Binding-site contacts:
Ligand atom O5' contacts residue LYS24 of chain 1.B at 3.5 Å (salt-bridge).
Ligand atom O1G contacts residue GLY21 of chain 1.B at 3.2 Å.
Ligand atom O2B contacts residue LYS46 of chain 1.B at 3.6 Å.
Ligand atom PB contacts residue MG1 of chain 1.H at 3.1 Å.
Ligand atom PB contacts residue LYS24 of chain 1.B at 3.8 Å.
Ligand atom O2A contacts residue THR25 of chain 1.B at 3.0 Å (h-bond).
Ligand atom O5' contacts residue GLY23 of chain 1.B at 2.9 Å (h-bond).
Ligand atom O2A contacts residue GLY23 of chain 1.B at 4.2 Å.
Ligand atom O2A contacts residue LYS24 of chain 1.B at 3.4 Å (salt-bridge).
Ligand atom O5' contacts residue GLY21 of chain 1.B at 4.1 Å.
Ligand atom O5' contacts residue MG1 of chain 1.H at 4.0 Å.
Ligand atom O1A contacts residue LYS24 of chain 1.B at 2.6 Å (salt-bridge).
Ligand atom O1A contacts residue GLY23 of chain 1.B at 3.1 Å (h-bond).
Ligand atom O1A contacts residue VAL22 of chain 1.B at 3.3 Å (h-bond).
Ligand atom O2A contacts residue GLU117 of chain 1.B at 3.1 Å (salt-bridge).
Ligand atom O2B contacts residue MG1 of chain 1.H at 1.9 Å.
Ligand atom O4' contacts residue GLY21 of chain 1.B at 4.0 Å.
Ligand atom O3A contacts residue MG1 of chain 1.H at 3.4 Å.
Ligand atom O3A contacts residue GLY21 of chain 1.B at 3.3 Å (h-bond).
Ligand atom O5' contacts residue VAL22 of chain 1.B at 4.0 Å.
Ligand atom O3A contacts residue LYS24 of chain 1.B at 3.7 Å.
Ligand atom PA contacts residue VAL22 of chain 1.B at 4.1 Å.
Ligand atom O1B contacts residue MG1 of chain 1.H at 4.0 Å.
Ligand atom C5' contacts residue GLY23 of chain 1.B at 3.1 Å.
Ligand atom C5' contacts residue VAL22 of chain 1.B at 3.6 Å (hydrophobic).
Ligand atom PA contacts residue THR25 of chain 1.B at 4.1 Å.
Ligand atom O1B contacts residue LYS24 of chain 1.B at 2.9 Å (salt-bridge).
Ligand atom O1B contacts residue GLY120 of chain 1.B at 3.3 Å (h-bond).
Ligand atom O1A contacts residue GLY21 of chain 1.B at 3.8 Å.
Ligand atom O3G contacts residue ARG54 of chain 1.B at 3.5 Å (salt-bridge).
Ligand atom O2B contacts residue ASP58 of chain 1.B at 2.9 Å (salt-bridge).
Ligand atom PA contacts residue LYS24 of chain 1.B at 3.4 Å.
Ligand atom O2B contacts residue THR25 of chain 1.B at 4.0 Å.
Ligand atom C5' contacts residue GLY21 of chain 1.B at 3.3 Å.
Ligand atom C4' contacts residue GLY21 of chain 1.B at 4.0 Å.
Ligand atom PA contacts residue GLY21 of chain 1.B at 4.1 Å.
Ligand atom PA contacts residue MG1 of chain 1.H at 3.2 Å.
Ligand atom O2B contacts residue GLU117 of chain 1.B at 3.2 Å (salt-bridge).
Ligand atom O2A contacts residue MG1 of chain 1.H at 1.9 Å.
Ligand atom PA contacts residue GLY23 of chain 1.B at 3.6 Å.

Sequence of chain 1.B:
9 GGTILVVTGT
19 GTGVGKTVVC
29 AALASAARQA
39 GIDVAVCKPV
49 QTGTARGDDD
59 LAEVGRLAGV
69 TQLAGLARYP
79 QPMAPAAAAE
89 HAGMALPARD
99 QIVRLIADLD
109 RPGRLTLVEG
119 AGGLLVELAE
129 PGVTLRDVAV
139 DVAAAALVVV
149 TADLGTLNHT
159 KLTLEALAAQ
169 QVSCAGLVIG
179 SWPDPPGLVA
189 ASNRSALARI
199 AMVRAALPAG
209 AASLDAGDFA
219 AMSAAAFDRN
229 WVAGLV

A protein and the small-molecule ligand that binds it are described below.
Small molecule (SMILES): O=P(O)(O)O[P](=O)(O)O[P](=O)(O)OC[C@H]1O[C@@H](n2cnc3c(O)ncnc32)[C@H](O)[C@@H]1O